This protein binds this small molecule.
Small molecule (SMILES): Nc1nc2c(ncn2[C@@H]2O[C@H](COP(=O)(O)O[C@@H]3[C@H](O)[C@@H](COP(=O)(O)OP(=O)(O)OP(=O)(O)O)O[C@H]3n3cnc4c(=O)[nH]c(N)nc43)[C@@H](O)[C@H]2O)c(=O)[nH]1

Sequence of chain 1.B:
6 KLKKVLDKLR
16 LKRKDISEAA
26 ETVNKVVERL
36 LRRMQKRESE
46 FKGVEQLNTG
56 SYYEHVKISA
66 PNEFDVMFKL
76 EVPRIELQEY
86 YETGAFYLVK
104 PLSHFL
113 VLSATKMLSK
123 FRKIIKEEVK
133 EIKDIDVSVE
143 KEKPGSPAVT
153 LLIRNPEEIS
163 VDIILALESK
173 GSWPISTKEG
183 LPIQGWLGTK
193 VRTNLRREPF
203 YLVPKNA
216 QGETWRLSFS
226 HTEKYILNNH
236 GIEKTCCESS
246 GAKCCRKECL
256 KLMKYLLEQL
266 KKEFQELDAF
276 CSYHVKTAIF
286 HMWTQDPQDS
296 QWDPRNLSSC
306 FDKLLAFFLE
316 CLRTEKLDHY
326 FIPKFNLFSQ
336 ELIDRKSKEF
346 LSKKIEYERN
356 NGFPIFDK

Binding-site contacts:
Ligand atom O9 contacts residue ASP70 of chain 1.B at 2.9 Å (salt-bridge).
Ligand atom O12 contacts residue ASP70 of chain 1.B at 2.9 Å (salt-bridge).
Ligand atom O13 contacts residue SER277 of chain 1.B at 3.3 Å (h-bond).
Ligand atom O10 contacts residue MN1 of chain 1.N at 3.4 Å.
Ligand atom N7 contacts residue TYR278 of chain 1.B at 3.7 Å.
Ligand atom O14 contacts residue GLU68 of chain 1.B at 3.4 Å (salt-bridge).
Ligand atom O13 contacts residue MN1 of chain 1.N at 3.6 Å.
Ligand atom O14 contacts residue MN1 of chain 1.N at 2.2 Å.
Ligand atom C15 contacts residue ARG221 of chain 1.B at 3.4 Å.
Ligand atom P3 contacts residue MN1 of chain 1.N at 3.3 Å.
Ligand atom O17 contacts residue CYS276 of chain 1.B at 3.2 Å (h-bond).
Ligand atom O15 contacts residue SER277 of chain 1.B at 2.8 Å (h-bond).
Ligand atom O9 contacts residue MN1 of chain 1.N at 2.0 Å.
Ligand atom P2 contacts residue MN1 of chain 1.M at 3.4 Å.
Ligand atom N1 contacts residue GLU68 of chain 1.B at 3.2 Å (salt-bridge).
Ligand atom C14 contacts residue TYR278 of chain 1.B at 3.7 Å (hydrophobic).
Ligand atom O10 contacts residue SER277 of chain 1.B at 3.6 Å (h-bond).
Ligand atom O19 contacts residue LYS145 of chain 1.B at 3.3 Å.
Ligand atom C17 contacts residue TYR278 of chain 1.B at 3.6 Å (hydrophobic).
Ligand atom O21 contacts residue SER277 of chain 1.B at 2.9 Å (h-bond).
Ligand atom N3 contacts residue CYS276 of chain 1.B at 3.6 Å.
Ligand atom O9 contacts residue GLU68 of chain 1.B at 3.2 Å (salt-bridge).
Ligand atom O16 contacts residue LYS259 of chain 1.B at 2.9 Å (salt-bridge).
Ligand atom P4 contacts residue SER56 of chain 1.B at 3.4 Å.
Ligand atom O12 contacts residue GLY55 of chain 1.B at 3.3 Å.
Ligand atom O18 contacts residue ARG221 of chain 1.B at 3.2 Å.
Ligand atom O9 contacts residue MN1 of chain 1.M at 2.4 Å.
Ligand atom O13 contacts residue SER56 of chain 1.B at 3.5 Å (h-bond).
Ligand atom O18 contacts residue TYR278 of chain 1.B at 3.6 Å.
Ligand atom O12 contacts residue SER56 of chain 1.B at 2.8 Å (h-bond).
Ligand atom P4 contacts residue SER277 of chain 1.B at 3.7 Å.
Ligand atom O16 contacts residue SER56 of chain 1.B at 2.6 Å (h-bond).
Ligand atom P2 contacts residue MN1 of chain 1.N at 3.2 Å.
Ligand atom C12 contacts residue CYS276 of chain 1.B at 3.4 Å (hydrophobic).
Ligand atom O12 contacts residue MN1 of chain 1.N at 2.3 Å.
Ligand atom P4 contacts residue MN1 of chain 1.N at 3.5 Å.
Ligand atom O3 contacts residue LYS207 of chain 1.B at 2.9 Å (salt-bridge).
Ligand atom C20 contacts residue SER277 of chain 1.B at 3.6 Å.
Ligand atom O14 contacts residue SER56 of chain 1.B at 3.5 Å (h-bond).
Ligand atom C11 contacts residue SER277 of chain 1.B at 3.4 Å.